Binding-site contacts:
Ligand atom CB contacts residue GLU244 of chain 2.A at 4.1 Å.
Ligand atom O contacts residue LYS241 of chain 2.A at 3.9 Å.
Ligand atom O contacts residue LEU242 of chain 2.A at 4.0 Å.
Ligand atom C contacts residue LEU242 of chain 2.A at 4.2 Å (hydrophobic).
Ligand atom OG contacts residue PRO243 of chain 2.A at 3.4 Å.
Ligand atom C2A contacts residue PRO243 of chain 2.A at 4.0 Å (hydrophobic).
Ligand atom CB contacts residue PRO243 of chain 2.A at 4.1 Å (hydrophobic).
Ligand atom N contacts residue LYS241 of chain 2.A at 3.3 Å.
Ligand atom CB contacts residue LEU242 of chain 2.A at 4.3 Å (hydrophobic).
Ligand atom C2A contacts residue GLU244 of chain 2.A at 3.9 Å.
Ligand atom CA contacts residue GLU244 of chain 2.A at 4.4 Å.
Ligand atom OG contacts residue GLU244 of chain 2.A at 2.9 Å (salt-bridge).
Ligand atom CA contacts residue LYS241 of chain 2.A at 4.2 Å.
Ligand atom C1A contacts residue PRO243 of chain 2.A at 3.9 Å (hydrophobic).
Ligand atom CA contacts residue PRO243 of chain 2.A at 3.9 Å (hydrophobic).
Ligand atom C1A contacts residue GLU244 of chain 2.A at 3.2 Å.
Ligand atom C2A contacts residue LYS245 of chain 2.A at 4.1 Å.
Ligand atom OAC contacts residue GLU244 of chain 2.A at 2.9 Å (salt-bridge).
Ligand atom O contacts residue PRO243 of chain 2.A at 4.1 Å.
Ligand atom N contacts residue LEU242 of chain 2.A at 3.5 Å (h-bond).
Ligand atom CA contacts residue LEU242 of chain 2.A at 3.3 Å (hydrophobic).
Ligand atom OG contacts residue LEU242 of chain 2.A at 4.0 Å.
Ligand atom C contacts residue LYS241 of chain 2.A at 4.4 Å.

This small molecule binds to this protein.
Small molecule (SMILES): CC(=O)OC[C@H](N)C(=O)O

Sequence of chain 2.A:
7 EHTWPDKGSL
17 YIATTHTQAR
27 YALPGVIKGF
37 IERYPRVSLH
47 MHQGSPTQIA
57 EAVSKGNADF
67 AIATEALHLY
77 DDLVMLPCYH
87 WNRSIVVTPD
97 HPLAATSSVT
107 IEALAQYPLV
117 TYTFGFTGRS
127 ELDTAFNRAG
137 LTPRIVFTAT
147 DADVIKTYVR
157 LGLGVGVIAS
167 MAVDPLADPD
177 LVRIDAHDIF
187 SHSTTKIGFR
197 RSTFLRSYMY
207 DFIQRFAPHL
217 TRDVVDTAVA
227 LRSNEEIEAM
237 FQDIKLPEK